This protein binds this small molecule.
Small molecule (SMILES): O=c1cc[nH]c(=O)[nH]1

Sequence of chain 1.E:
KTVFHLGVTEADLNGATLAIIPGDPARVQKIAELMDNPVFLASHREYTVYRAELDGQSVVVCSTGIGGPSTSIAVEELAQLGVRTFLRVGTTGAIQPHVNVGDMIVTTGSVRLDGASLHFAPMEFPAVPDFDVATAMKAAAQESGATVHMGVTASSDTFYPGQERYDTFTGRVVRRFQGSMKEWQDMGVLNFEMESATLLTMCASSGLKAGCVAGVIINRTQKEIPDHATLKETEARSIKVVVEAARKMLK

Binding-site contacts:
Ligand atom N1 contacts residue URI1 of chain 1.JA at 0.6 Å (h-bond).
Ligand atom O2 contacts residue GLN163 of chain 1.E at 2.9 Å (h-bond).
Ligand atom O4 contacts residue ILE218 of chain 1.E at 3.5 Å.
Ligand atom C4 contacts residue ARG165 of chain 1.E at 3.5 Å.
Ligand atom O2 contacts residue GLU193 of chain 1.E at 3.4 Å.
Ligand atom N3 contacts residue ARG165 of chain 1.E at 3.9 Å.
Ligand atom C5 contacts residue GLY93 of chain 1.E at 3.4 Å.
Ligand atom O4 contacts residue GLY93 of chain 1.E at 3.5 Å.
Ligand atom C2 contacts residue GLN163 of chain 1.E at 3.5 Å.
Ligand atom N1 contacts residue THR91 of chain 1.E at 3.6 Å.
Ligand atom C6 contacts residue URI1 of chain 1.JA at 0.6 Å.
Ligand atom C5 contacts residue THR92 of chain 1.E at 3.5 Å.
Ligand atom O2 contacts residue MET194 of chain 1.E at 3.5 Å.
Ligand atom O2 contacts residue PHE192 of chain 1.E at 3.8 Å.
Ligand atom N3 contacts residue GLY93 of chain 1.E at 4.0 Å.
Ligand atom O4 contacts residue GLN163 of chain 1.E at 3.7 Å.
Ligand atom N3 contacts residue PHE192 of chain 1.E at 3.8 Å.
Ligand atom O4 contacts residue URI1 of chain 1.JA at 0.5 Å (h-bond).
Ligand atom C4 contacts residue GLN163 of chain 1.E at 3.7 Å.
Ligand atom C4 contacts residue URI1 of chain 1.JA at 0.6 Å.
Ligand atom C2 contacts residue PHE192 of chain 1.E at 3.7 Å (hydrophobic).
Ligand atom C6 contacts residue GLY93 of chain 1.E at 3.9 Å.
Ligand atom C2 contacts residue GLU193 of chain 1.E at 4.0 Å.
Ligand atom O4 contacts residue ARG165 of chain 1.E at 2.7 Å (salt-bridge).
Ligand atom C6 contacts residue ILE217 of chain 1.E at 3.9 Å (hydrophobic).
Ligand atom N1 contacts residue THR92 of chain 1.E at 4.0 Å.
Ligand atom C6 contacts residue THR92 of chain 1.E at 3.6 Å.
Ligand atom N3 contacts residue PHE159 of chain 1.E at 3.7 Å.
Ligand atom C6 contacts residue THR91 of chain 1.E at 3.8 Å.
Ligand atom C5 contacts residue URI1 of chain 1.JA at 0.7 Å.
Ligand atom C5 contacts residue ILE218 of chain 1.E at 4.0 Å (hydrophobic).
Ligand atom C2 contacts residue PHE159 of chain 1.E at 3.8 Å (hydrophobic).
Ligand atom O2 contacts residue PHE159 of chain 1.E at 4.0 Å.
Ligand atom C4 contacts residue PHE159 of chain 1.E at 3.8 Å (hydrophobic).
Ligand atom C5 contacts residue ILE217 of chain 1.E at 3.9 Å (hydrophobic).
Ligand atom C4 contacts residue GLY93 of chain 1.E at 3.4 Å.
Ligand atom C2 contacts residue URI1 of chain 1.JA at 0.5 Å.
Ligand atom N3 contacts residue GLN163 of chain 1.E at 2.6 Å (h-bond).
Ligand atom O2 contacts residue URI1 of chain 1.JA at 0.4 Å (h-bond).
Ligand atom N3 contacts residue URI1 of chain 1.JA at 0.6 Å (h-bond).